Sequence of chain 41.E:
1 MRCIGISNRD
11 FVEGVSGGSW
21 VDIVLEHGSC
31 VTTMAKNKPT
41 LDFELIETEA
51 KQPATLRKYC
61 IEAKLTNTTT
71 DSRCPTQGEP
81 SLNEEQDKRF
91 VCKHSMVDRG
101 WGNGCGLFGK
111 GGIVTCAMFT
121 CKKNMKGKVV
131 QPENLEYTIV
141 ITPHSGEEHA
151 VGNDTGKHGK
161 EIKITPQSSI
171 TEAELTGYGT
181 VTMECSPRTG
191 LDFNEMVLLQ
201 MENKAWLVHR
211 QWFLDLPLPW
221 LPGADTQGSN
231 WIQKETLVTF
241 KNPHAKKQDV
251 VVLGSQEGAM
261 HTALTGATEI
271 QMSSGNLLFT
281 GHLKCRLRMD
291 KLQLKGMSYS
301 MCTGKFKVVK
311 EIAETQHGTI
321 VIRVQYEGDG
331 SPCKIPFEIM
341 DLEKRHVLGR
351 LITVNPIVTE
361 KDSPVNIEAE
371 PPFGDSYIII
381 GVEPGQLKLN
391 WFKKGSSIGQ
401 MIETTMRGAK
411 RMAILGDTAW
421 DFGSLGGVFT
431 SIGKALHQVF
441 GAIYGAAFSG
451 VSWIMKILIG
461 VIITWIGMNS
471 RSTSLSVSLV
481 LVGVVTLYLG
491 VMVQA

Sequence of chain 41.C:
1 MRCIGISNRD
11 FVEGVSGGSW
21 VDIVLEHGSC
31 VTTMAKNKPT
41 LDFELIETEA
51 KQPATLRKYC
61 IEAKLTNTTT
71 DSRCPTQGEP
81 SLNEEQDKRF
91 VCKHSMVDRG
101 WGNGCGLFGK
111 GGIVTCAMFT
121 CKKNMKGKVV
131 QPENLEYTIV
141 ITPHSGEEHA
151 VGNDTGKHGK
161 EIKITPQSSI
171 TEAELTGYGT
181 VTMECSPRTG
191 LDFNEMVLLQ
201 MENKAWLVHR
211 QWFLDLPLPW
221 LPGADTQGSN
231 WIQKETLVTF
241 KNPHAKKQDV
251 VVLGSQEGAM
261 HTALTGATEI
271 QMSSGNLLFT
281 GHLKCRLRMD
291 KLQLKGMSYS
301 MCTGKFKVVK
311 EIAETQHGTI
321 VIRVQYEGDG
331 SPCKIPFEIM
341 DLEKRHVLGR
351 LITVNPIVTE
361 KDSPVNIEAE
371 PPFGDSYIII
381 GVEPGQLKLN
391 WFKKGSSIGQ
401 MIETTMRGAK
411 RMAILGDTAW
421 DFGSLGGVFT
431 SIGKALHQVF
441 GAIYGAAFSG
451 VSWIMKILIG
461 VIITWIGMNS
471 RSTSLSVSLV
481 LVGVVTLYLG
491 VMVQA

The protein below binds the small molecule below.
Small molecule (SMILES): CC(=O)N[C@H]1[C@H](O[C@H]2[C@H](O)[C@@H](NC(C)=O)CO[C@@H]2CO)O[C@H](CO)[C@@H](O)[C@@H]1O

Binding-site contacts:
Ligand atom O6 contacts residue HIS158 of chain 41.E at 2.8 Å (h-bond).
Ligand atom O5 contacts residue HIS149 of chain 41.E at 3.5 Å (h-bond).
Ligand atom C5 contacts residue ASN153 of chain 41.E at 3.6 Å.
Ligand atom C3 contacts residue ASN153 of chain 41.E at 3.8 Å.
Ligand atom O5 contacts residue THR155 of chain 41.E at 4.3 Å.
Ligand atom C4 contacts residue ASN153 of chain 41.E at 4.2 Å.
Ligand atom C8 contacts residue GLY102 of chain 41.C at 3.3 Å.
Ligand atom C2 contacts residue ASN153 of chain 41.E at 2.4 Å.
Ligand atom O7 contacts residue ASN153 of chain 41.E at 3.3 Å (h-bond).
Ligand atom C3 contacts residue HIS149 of chain 41.E at 4.5 Å.
Ligand atom C5 contacts residue HIS158 of chain 41.E at 4.2 Å.
Ligand atom C8 contacts residue ASN153 of chain 41.E at 4.0 Å.
Ligand atom C1 contacts residue HIS158 of chain 41.E at 3.9 Å.
Ligand atom N2 contacts residue ASN153 of chain 41.E at 2.9 Å (h-bond).
Ligand atom O5 contacts residue ASN153 of chain 41.E at 2.3 Å (h-bond).
Ligand atom C5 contacts residue HIS149 of chain 41.E at 4.4 Å.
Ligand atom C2 contacts residue HIS149 of chain 41.E at 3.7 Å.
Ligand atom C4 contacts residue HIS149 of chain 41.E at 4.4 Å.
Ligand atom C6 contacts residue HIS158 of chain 41.E at 4.0 Å.
Ligand atom C1 contacts residue ASN153 of chain 41.E at 1.4 Å.
Ligand atom C1 contacts residue THR155 of chain 41.E at 4.0 Å.
Ligand atom C6 contacts residue HIS149 of chain 41.E at 4.2 Å.
Ligand atom O3 contacts residue HIS149 of chain 41.E at 4.2 Å.
Ligand atom O6 contacts residue GLY156 of chain 41.E at 4.5 Å.
Ligand atom O7 contacts residue HIS149 of chain 41.E at 3.6 Å.
Ligand atom O5 contacts residue HIS158 of chain 41.E at 3.1 Å (h-bond).
Ligand atom O6 contacts residue ASN153 of chain 41.E at 4.5 Å.
Ligand atom C7 contacts residue HIS149 of chain 41.E at 4.5 Å.
Ligand atom O6 contacts residue HIS149 of chain 41.E at 3.0 Å (h-bond).
Ligand atom C1 contacts residue HIS149 of chain 41.E at 3.6 Å.
Ligand atom C7 contacts residue ASN153 of chain 41.E at 3.3 Å.